Binding-site contacts:
Ligand atom CE1 contacts residue THR445 of chain 1.D at 3.3 Å.
Ligand atom CE2 contacts residue MET179 of chain 1.E at 3.8 Å (hydrophobic).
Ligand atom CB contacts residue LYS339 of chain 1.D at 2.9 Å.
Ligand atom CA contacts residue GLU155 of chain 1.D at 3.9 Å.
Ligand atom CG contacts residue TYR244 of chain 1.E at 3.1 Å (hydrophobic).
Ligand atom O contacts residue ARG149 of chain 1.D at 2.6 Å (salt-bridge).
Ligand atom CD1 contacts residue PRO180 of chain 1.E at 3.5 Å (hydrophobic).
Ligand atom CZ contacts residue THR445 of chain 1.D at 3.4 Å.
Ligand atom CE1 contacts residue PRO180 of chain 1.E at 3.2 Å (hydrophobic).
Ligand atom CG1 contacts residue GLU155 of chain 1.D at 3.8 Å.
Ligand atom CG2 contacts residue LEU145 of chain 1.D at 3.8 Å (hydrophobic).
Ligand atom CD contacts residue ARG450 of chain 1.D at 2.9 Å.
Ligand atom CZ contacts residue ASP172 of chain 1.E at 3.9 Å.
Ligand atom CG contacts residue LYS339 of chain 1.D at 3.8 Å.
Ligand atom OH contacts residue THR445 of chain 1.D at 3.2 Å.
Ligand atom OH contacts residue LEU239 of chain 1.E at 3.7 Å.
Ligand atom CG contacts residue GLU155 of chain 1.D at 3.8 Å.
Ligand atom CG1 contacts residue ARG450 of chain 1.D at 3.4 Å.
Ligand atom CG2 contacts residue GLU155 of chain 1.D at 3.7 Å.
Ligand atom OD2 contacts residue LYS339 of chain 1.D at 3.6 Å.
Ligand atom CG1 contacts residue PHE451 of chain 1.D at 3.4 Å (hydrophobic).
Ligand atom C contacts residue ARG149 of chain 1.D at 3.8 Å.
Ligand atom CG contacts residue ARG450 of chain 1.D at 3.5 Å.
Ligand atom O contacts residue ARG450 of chain 1.D at 3.3 Å (salt-bridge).
Ligand atom OH contacts residue MET179 of chain 1.E at 3.5 Å (h-bond).
Ligand atom OD1 contacts residue GLU155 of chain 1.D at 3.8 Å.
Ligand atom CZ contacts residue HIS446 of chain 1.D at 3.7 Å.
Ligand atom CE2 contacts residue HIS446 of chain 1.D at 3.5 Å.
Ligand atom CB contacts residue PRO452 of chain 1.D at 3.9 Å (hydrophobic).
Ligand atom CG contacts residue PRO452 of chain 1.D at 3.5 Å (hydrophobic).
Ligand atom ND2 contacts residue GLU155 of chain 1.D at 3.1 Å (salt-bridge).
Ligand atom CZ contacts residue ARG149 of chain 1.D at 3.8 Å.
Ligand atom CB contacts residue GLN245 of chain 1.E at 3.5 Å.
Ligand atom OH contacts residue HIS446 of chain 1.D at 3.1 Å (h-bond).
Ligand atom CB contacts residue ARG450 of chain 1.D at 3.6 Å.
Ligand atom CE1 contacts residue ARG149 of chain 1.D at 3.6 Å.
Ligand atom C contacts residue HIS446 of chain 1.D at 3.4 Å.
Ligand atom O contacts residue HIS446 of chain 1.D at 2.8 Å.
Ligand atom CA contacts residue LYS339 of chain 1.D at 3.1 Å.
Ligand atom OD1 contacts residue LYS339 of chain 1.D at 2.9 Å (salt-bridge).

Sequence of chain 1.E:
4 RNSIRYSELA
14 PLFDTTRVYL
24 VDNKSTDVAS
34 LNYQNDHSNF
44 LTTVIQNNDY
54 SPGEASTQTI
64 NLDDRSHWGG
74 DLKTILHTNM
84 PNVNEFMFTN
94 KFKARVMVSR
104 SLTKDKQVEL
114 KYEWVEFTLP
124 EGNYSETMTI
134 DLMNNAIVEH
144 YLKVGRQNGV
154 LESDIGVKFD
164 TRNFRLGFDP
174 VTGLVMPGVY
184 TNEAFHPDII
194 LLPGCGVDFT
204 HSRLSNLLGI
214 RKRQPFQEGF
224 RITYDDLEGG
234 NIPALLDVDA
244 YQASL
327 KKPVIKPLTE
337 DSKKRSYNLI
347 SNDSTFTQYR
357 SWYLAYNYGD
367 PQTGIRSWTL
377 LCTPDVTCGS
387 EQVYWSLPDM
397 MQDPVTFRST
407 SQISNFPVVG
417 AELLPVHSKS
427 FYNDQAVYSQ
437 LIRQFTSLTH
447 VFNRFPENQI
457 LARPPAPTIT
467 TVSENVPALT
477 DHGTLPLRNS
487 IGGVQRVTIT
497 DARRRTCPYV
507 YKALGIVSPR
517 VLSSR

Sequence of chain 1.D:
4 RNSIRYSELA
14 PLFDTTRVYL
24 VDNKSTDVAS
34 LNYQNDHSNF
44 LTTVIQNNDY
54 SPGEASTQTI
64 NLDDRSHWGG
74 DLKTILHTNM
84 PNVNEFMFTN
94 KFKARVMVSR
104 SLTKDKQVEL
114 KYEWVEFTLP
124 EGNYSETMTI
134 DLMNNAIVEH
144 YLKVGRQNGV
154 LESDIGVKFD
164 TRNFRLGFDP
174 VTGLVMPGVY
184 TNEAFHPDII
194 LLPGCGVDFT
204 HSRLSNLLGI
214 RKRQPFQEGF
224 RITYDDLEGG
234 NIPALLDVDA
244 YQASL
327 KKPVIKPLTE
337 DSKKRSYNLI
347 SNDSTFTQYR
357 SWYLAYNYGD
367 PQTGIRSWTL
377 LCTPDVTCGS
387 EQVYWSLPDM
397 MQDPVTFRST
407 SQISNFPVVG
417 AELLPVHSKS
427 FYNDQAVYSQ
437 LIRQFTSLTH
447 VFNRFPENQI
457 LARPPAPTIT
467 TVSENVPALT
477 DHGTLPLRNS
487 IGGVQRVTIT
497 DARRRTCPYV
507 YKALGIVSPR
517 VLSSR

This protein binds this small molecule.
Small molecule (SMILES): CC(C)[C@H](NC(=O)[C@@H]1CCCN1C(=O)[C@H](CC(N)=O)NC(=O)[C@H](Cc1ccccc1)NC(=O)[C@@H](N)[C@@H](C)O)C(=O)N[C@@H](Cc1ccc(O)cc1)C(=O)N1CCC[C@H]1C(=O)N[C@@H](Cc1ccc(O)cc1)C(=O)N[C@@H](CC(=O)O)C(=O)N[C@H](C=O)[C@@H](C)O